Binding-site contacts:
Ligand atom F17 contacts residue ASN236 of chain 1.H at 3.6 Å.
Ligand atom C19 contacts residue SER283 of chain 1.H at 4.1 Å.
Ligand atom C14 contacts residue TYR244 of chain 1.H at 3.8 Å (hydrophobic).
Ligand atom N4 contacts residue PHE255 of chain 1.H at 3.9 Å.
Ligand atom C10 contacts residue PHE287 of chain 1.H at 3.6 Å (hydrophobic).
Ligand atom C13 contacts residue ILE251 of chain 1.H at 4.0 Å (hydrophobic).
Ligand atom C14 contacts residue GLN284 of chain 1.H at 3.6 Å.
Ligand atom O15 contacts residue ILE251 of chain 1.H at 3.8 Å.
Ligand atom C12 contacts residue PHE287 of chain 1.H at 3.9 Å (hydrophobic).
Ligand atom C19 contacts residue MET272 of chain 1.H at 3.4 Å (hydrophobic).
Ligand atom C13 contacts residue PHE287 of chain 1.H at 4.0 Å (hydrophobic).
Ligand atom C12 contacts residue TYR74 of chain 1.H at 4.1 Å (hydrophobic).
Ligand atom O15 contacts residue GLN284 of chain 1.H at 3.3 Å (h-bond).
Ligand atom F17 contacts residue TRP247 of chain 1.H at 3.3 Å.
Ligand atom C2 contacts residue MET188 of chain 1.H at 3.7 Å (hydrophobic).
Ligand atom C12 contacts residue ILE251 of chain 1.H at 4.0 Å (hydrophobic).
Ligand atom C11 contacts residue PHE287 of chain 1.H at 3.6 Å (hydrophobic).
Ligand atom C9 contacts residue PHE255 of chain 1.H at 4.1 Å (hydrophobic).
Ligand atom C8 contacts residue ILE251 of chain 1.H at 4.2 Å (hydrophobic).
Ligand atom C19 contacts residue GLN284 of chain 1.H at 3.5 Å.
Ligand atom O18 contacts residue PHE287 of chain 1.H at 3.7 Å.
Ligand atom F16 contacts residue TYR244 of chain 1.H at 3.5 Å.
Ligand atom F17 contacts residue ILE251 of chain 1.H at 3.5 Å.
Ligand atom C9 contacts residue PHE287 of chain 1.H at 3.8 Å (hydrophobic).
Ligand atom F16 contacts residue GLN284 of chain 1.H at 4.0 Å.
Ligand atom C7 contacts residue MET188 of chain 1.H at 4.0 Å (hydrophobic).
Ligand atom C5 contacts residue PHE255 of chain 1.H at 4.2 Å (hydrophobic).
Ligand atom C14 contacts residue THR248 of chain 1.H at 3.6 Å.
Ligand atom O18 contacts residue GLN284 of chain 1.H at 3.0 Å (h-bond).
Ligand atom O1 contacts residue MET188 of chain 1.H at 3.4 Å.
Ligand atom C11 contacts residue ILE251 of chain 1.H at 3.9 Å (hydrophobic).
Ligand atom F17 contacts residue TYR74 of chain 1.H at 3.9 Å.
Ligand atom O15 contacts residue PHE287 of chain 1.H at 4.0 Å.
Ligand atom C8 contacts residue PHE287 of chain 1.H at 3.8 Å (hydrophobic).
Ligand atom C19 contacts residue PHE287 of chain 1.H at 3.8 Å (hydrophobic).
Ligand atom C10 contacts residue GLN284 of chain 1.H at 4.1 Å.
Ligand atom F16 contacts residue PRO237 of chain 1.H at 3.7 Å.
Ligand atom F17 contacts residue THR248 of chain 1.H at 3.3 Å.
Ligand atom F16 contacts residue ASN236 of chain 1.H at 3.1 Å.
Ligand atom C14 contacts residue ILE251 of chain 1.H at 4.1 Å (hydrophobic).

A protein and the small-molecule ligand that binds it are described below.
Small molecule (SMILES): COc1cc(-c2ccc(=O)[nH]n2)ccc1OC(F)F

Sequence of chain 1.H:
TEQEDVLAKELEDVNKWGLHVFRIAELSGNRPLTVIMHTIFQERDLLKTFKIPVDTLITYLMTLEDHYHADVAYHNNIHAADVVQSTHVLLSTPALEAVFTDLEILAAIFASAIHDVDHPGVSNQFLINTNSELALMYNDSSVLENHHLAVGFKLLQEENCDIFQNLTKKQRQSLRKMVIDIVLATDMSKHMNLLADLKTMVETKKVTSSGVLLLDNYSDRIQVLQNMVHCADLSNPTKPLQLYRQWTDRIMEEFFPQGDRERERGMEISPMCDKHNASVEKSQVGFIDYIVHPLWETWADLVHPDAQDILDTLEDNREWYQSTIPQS